Sequence of chain 1.A:
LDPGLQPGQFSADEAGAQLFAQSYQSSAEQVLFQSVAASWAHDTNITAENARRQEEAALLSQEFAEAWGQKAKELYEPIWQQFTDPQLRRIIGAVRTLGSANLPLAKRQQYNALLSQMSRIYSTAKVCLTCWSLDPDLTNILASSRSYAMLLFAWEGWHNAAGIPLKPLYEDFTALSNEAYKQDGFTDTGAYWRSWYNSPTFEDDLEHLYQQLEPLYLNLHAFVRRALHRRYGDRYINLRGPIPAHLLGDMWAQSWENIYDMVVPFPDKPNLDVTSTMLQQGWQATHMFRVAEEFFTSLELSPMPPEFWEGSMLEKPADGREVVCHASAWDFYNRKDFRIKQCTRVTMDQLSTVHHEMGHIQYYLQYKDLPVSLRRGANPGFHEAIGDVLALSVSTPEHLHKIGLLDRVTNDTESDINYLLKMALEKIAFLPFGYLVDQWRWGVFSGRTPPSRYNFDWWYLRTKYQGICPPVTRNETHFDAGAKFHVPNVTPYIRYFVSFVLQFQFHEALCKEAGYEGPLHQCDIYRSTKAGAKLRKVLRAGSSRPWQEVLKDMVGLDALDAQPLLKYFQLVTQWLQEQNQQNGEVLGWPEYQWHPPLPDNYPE

Binding-site contacts:
Ligand atom C30 contacts residue THR358 of chain 1.A at 3.7 Å.
Ligand atom C07 contacts residue THR496 of chain 1.A at 3.5 Å.
Ligand atom O01 contacts residue ZN1 of chain 1.Y at 2.0 Å.
Ligand atom P02 contacts residue ALA332 of chain 1.A at 3.5 Å.
Ligand atom O01 contacts residue HIS361 of chain 1.A at 3.5 Å (h-bond).
Ligand atom C11 contacts residue PGE1 of chain 1.J at 3.7 Å.
Ligand atom O24 contacts residue TYR498 of chain 1.A at 2.7 Å (h-bond).
Ligand atom O24 contacts residue GLN259 of chain 1.A at 3.1 Å (h-bond).
Ligand atom C27 contacts residue PHE505 of chain 1.A at 3.5 Å (hydrophobic).
Ligand atom C15 contacts residue TYR501 of chain 1.A at 3.6 Å (hydrophobic).
Ligand atom C15 contacts residue HIS331 of chain 1.A at 3.4 Å.
Ligand atom O03 contacts residue ZN1 of chain 1.Y at 3.1 Å.
Ligand atom O16 contacts residue HIS331 of chain 1.A at 2.8 Å (h-bond).
Ligand atom P02 contacts residue TYR501 of chain 1.A at 3.7 Å.
Ligand atom O16 contacts residue HIS491 of chain 1.A at 2.7 Å (h-bond).
Ligand atom O01 contacts residue GLU389 of chain 1.A at 3.2 Å (salt-bridge).
Ligand atom C22 contacts residue LYS489 of chain 1.A at 3.7 Å.
Ligand atom C11 contacts residue TRP335 of chain 1.A at 3.4 Å (hydrophobic).
Ligand atom O03 contacts residue HIS365 of chain 1.A at 3.6 Å (h-bond).
Ligand atom C14 contacts residue ALA332 of chain 1.A at 3.3 Å (hydrophobic).
Ligand atom C22 contacts residue GLN259 of chain 1.A at 3.6 Å.
Ligand atom O01 contacts residue TYR501 of chain 1.A at 2.6 Å (h-bond).
Ligand atom P02 contacts residue GLU362 of chain 1.A at 3.5 Å.
Ligand atom O03 contacts residue GLU362 of chain 1.A at 2.6 Å (salt-bridge).
Ligand atom C12 contacts residue ALA334 of chain 1.A at 3.4 Å (hydrophobic).
Ligand atom O24 contacts residue LYS489 of chain 1.A at 2.8 Å (salt-bridge).
Ligand atom C04 contacts residue TYR501 of chain 1.A at 3.6 Å (hydrophobic).
Ligand atom O01 contacts residue HIS365 of chain 1.A at 3.7 Å.
Ligand atom O23 contacts residue HIS331 of chain 1.A at 3.5 Å.
Ligand atom C04 contacts residue ALA332 of chain 1.A at 3.4 Å (hydrophobic).
Ligand atom C10 contacts residue SER333 of chain 1.A at 3.6 Å.
Ligand atom C21 contacts residue TYR501 of chain 1.A at 3.7 Å (hydrophobic).
Ligand atom O16 contacts residue TYR501 of chain 1.A at 3.2 Å (h-bond).
Ligand atom P02 contacts residue ZN1 of chain 1.Y at 3.0 Å.
Ligand atom C18 contacts residue HIS361 of chain 1.A at 3.7 Å.
Ligand atom C29 contacts residue HIS361 of chain 1.A at 3.6 Å.
Ligand atom C10 contacts residue TRP335 of chain 1.A at 3.6 Å (hydrophobic).
Ligand atom O03 contacts residue ALA332 of chain 1.A at 3.4 Å (h-bond).
Ligand atom O24 contacts residue HIS491 of chain 1.A at 3.4 Å.
Ligand atom C14 contacts residue GLU362 of chain 1.A at 3.3 Å.

The protein below binds the small molecule below.
Small molecule (SMILES): O=C(O)[C@@H]1C[C@@H](C2CCCCC2)CN1C(=O)CP(=O)(O)CCCCc1ccccc1